Binding-site contacts:
Ligand atom N2 contacts residue ASN693 of chain 1.A at 2.8 Å (h-bond).
Ligand atom C8 contacts residue ILE778 of chain 1.K at 4.2 Å (hydrophobic).
Ligand atom O7 contacts residue ASN693 of chain 1.A at 3.5 Å (h-bond).
Ligand atom C1 contacts residue ASN693 of chain 1.A at 1.4 Å.
Ligand atom C6 contacts residue TYR780 of chain 1.K at 4.0 Å (hydrophobic).
Ligand atom O5 contacts residue ASN693 of chain 1.A at 2.4 Å (h-bond).
Ligand atom C4 contacts residue ASN693 of chain 1.A at 4.2 Å.
Ligand atom C1 contacts residue TYR780 of chain 1.K at 4.3 Å (hydrophobic).
Ligand atom C3 contacts residue ASN693 of chain 1.A at 3.7 Å.
Ligand atom C4 contacts residue TYR780 of chain 1.K at 4.2 Å (hydrophobic).
Ligand atom O4 contacts residue TYR780 of chain 1.K at 4.2 Å.
Ligand atom C5 contacts residue ASN693 of chain 1.A at 3.7 Å.
Ligand atom C8 contacts residue SER692 of chain 1.A at 4.5 Å.
Ligand atom C7 contacts residue ASN693 of chain 1.A at 3.4 Å.
Ligand atom O3 contacts residue ILE778 of chain 1.K at 4.1 Å.
Ligand atom O6 contacts residue TYR780 of chain 1.K at 3.9 Å.
Ligand atom C3 contacts residue TYR780 of chain 1.K at 4.1 Å (hydrophobic).
Ligand atom O5 contacts residue TYR780 of chain 1.K at 4.4 Å.
Ligand atom C2 contacts residue ASN693 of chain 1.A at 2.4 Å.
Ligand atom C5 contacts residue TYR780 of chain 1.K at 3.6 Å (hydrophobic).

Sequence of chain 1.K:
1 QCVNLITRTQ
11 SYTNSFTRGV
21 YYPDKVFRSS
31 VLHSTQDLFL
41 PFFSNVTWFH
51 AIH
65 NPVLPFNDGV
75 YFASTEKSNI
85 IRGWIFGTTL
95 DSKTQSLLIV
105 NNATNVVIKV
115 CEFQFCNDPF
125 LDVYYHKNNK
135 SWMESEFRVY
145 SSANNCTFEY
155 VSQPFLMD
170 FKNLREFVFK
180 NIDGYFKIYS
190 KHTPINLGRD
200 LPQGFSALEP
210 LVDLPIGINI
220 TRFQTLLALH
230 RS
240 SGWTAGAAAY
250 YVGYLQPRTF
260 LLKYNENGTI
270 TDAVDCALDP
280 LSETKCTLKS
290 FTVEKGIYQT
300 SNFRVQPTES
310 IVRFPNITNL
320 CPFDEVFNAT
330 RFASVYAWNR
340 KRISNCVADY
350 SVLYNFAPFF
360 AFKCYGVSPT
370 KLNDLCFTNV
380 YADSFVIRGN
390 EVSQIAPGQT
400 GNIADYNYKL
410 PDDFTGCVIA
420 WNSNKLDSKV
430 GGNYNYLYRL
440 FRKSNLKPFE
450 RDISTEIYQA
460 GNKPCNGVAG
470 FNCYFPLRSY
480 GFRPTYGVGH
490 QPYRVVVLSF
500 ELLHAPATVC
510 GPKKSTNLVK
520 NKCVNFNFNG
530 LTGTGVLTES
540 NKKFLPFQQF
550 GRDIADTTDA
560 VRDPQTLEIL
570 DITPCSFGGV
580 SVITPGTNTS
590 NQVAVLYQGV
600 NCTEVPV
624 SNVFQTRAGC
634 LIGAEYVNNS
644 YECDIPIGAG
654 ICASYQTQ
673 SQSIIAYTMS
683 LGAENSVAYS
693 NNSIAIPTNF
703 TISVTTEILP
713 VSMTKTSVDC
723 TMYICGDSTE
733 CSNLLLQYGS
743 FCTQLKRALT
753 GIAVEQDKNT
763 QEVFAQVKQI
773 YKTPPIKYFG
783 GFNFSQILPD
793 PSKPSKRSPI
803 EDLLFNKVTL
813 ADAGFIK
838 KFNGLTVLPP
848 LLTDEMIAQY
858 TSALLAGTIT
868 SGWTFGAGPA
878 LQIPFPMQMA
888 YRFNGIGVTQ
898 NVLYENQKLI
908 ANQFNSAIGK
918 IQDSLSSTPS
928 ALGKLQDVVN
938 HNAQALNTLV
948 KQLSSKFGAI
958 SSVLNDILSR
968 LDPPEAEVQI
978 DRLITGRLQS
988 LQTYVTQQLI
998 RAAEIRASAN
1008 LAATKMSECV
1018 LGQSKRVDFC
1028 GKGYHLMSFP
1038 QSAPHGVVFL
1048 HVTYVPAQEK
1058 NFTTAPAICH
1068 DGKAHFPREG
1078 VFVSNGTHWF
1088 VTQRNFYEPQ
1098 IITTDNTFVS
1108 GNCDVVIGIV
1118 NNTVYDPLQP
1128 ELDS

This small molecule binds to this protein.
Small molecule (SMILES): CC(=O)N[C@@H]1[C@@H](O)[C@H](O)[C@@H](CO)O[C@H]1O

Sequence of chain 1.A:
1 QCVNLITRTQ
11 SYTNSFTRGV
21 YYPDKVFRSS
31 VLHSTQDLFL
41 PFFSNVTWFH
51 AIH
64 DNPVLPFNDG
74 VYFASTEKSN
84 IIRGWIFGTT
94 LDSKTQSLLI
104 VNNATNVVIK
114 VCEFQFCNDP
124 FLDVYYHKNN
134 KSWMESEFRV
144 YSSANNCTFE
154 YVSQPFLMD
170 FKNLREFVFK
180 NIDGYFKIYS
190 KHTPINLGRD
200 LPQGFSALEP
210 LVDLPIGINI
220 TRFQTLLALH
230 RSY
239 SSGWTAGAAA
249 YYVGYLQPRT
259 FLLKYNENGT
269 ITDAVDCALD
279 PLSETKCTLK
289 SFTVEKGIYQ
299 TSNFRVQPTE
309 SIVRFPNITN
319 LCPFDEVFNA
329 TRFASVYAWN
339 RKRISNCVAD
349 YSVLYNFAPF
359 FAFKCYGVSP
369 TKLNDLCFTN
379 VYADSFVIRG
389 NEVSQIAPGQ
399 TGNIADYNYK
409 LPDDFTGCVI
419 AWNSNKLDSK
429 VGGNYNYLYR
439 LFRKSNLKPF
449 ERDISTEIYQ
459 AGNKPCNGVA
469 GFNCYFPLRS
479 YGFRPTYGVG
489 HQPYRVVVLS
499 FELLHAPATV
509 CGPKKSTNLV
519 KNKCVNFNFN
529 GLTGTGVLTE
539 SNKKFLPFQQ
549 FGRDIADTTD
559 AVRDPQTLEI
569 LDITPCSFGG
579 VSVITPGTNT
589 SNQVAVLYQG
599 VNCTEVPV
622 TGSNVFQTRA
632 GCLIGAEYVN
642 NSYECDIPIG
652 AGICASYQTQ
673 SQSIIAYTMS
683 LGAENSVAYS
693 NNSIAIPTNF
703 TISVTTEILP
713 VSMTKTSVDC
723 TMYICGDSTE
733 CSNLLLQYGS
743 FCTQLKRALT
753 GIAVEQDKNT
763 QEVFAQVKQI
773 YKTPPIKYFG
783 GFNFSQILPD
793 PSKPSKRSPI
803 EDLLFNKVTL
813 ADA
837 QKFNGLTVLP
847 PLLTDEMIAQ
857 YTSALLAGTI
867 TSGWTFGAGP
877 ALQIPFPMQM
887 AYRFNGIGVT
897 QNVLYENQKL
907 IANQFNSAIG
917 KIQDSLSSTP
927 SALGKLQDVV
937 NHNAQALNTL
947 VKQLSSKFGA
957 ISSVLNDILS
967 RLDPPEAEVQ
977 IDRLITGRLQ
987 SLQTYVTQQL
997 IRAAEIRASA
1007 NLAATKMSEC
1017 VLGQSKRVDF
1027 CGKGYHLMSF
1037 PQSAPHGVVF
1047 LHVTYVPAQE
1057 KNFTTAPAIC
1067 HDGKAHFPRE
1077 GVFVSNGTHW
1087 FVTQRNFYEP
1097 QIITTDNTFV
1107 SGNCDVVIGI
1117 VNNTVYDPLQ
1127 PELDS